Binding-site contacts:
Ligand atom C6 contacts residue TYR33 of chain 1.B at 3.7 Å (hydrophobic).
Ligand atom C26 contacts residue TYR101 of chain 1.B at 3.5 Å (hydrophobic).
Ligand atom C2 contacts residue TYR104 of chain 1.B at 3.7 Å (hydrophobic).
Ligand atom O28 contacts residue LEU99 of chain 1.B at 2.8 Å (h-bond).
Ligand atom C1 contacts residue TYR104 of chain 1.B at 3.4 Å (hydrophobic).
Ligand atom C22 contacts residue TYR33 of chain 1.B at 3.8 Å (hydrophobic).
Ligand atom C2 contacts residue LEU99 of chain 1.B at 3.8 Å (hydrophobic).
Ligand atom O20 contacts residue LEU99 of chain 1.B at 3.9 Å.
Ligand atom C9 contacts residue TYR104 of chain 1.B at 3.6 Å (hydrophobic).
Ligand atom O20 contacts residue TYR101 of chain 1.B at 3.4 Å (h-bond).
Ligand atom O33 contacts residue VAL99 of chain 1.A at 3.2 Å.
Ligand atom C25 contacts residue TYR101 of chain 1.B at 4.0 Å (hydrophobic).
Ligand atom C17 contacts residue VAL99 of chain 1.A at 3.7 Å (hydrophobic).
Ligand atom O30 contacts residue THR31 of chain 1.B at 3.8 Å.
Ligand atom O29 contacts residue TYR32 of chain 1.B at 3.8 Å.
Ligand atom C25 contacts residue TYR33 of chain 1.B at 3.5 Å (hydrophobic).
Ligand atom C23 contacts residue TYR33 of chain 1.B at 3.6 Å (hydrophobic).
Ligand atom C5 contacts residue TYR33 of chain 1.B at 4.0 Å (hydrophobic).
Ligand atom C2 contacts residue GLY105 of chain 1.B at 3.7 Å.
Ligand atom C22 contacts residue LEU99 of chain 1.B at 3.6 Å (hydrophobic).
Ligand atom C23 contacts residue THR31 of chain 1.B at 3.2 Å.
Ligand atom O31 contacts residue TYR101 of chain 1.B at 3.4 Å.
Ligand atom O19 contacts residue LEU101 of chain 1.A at 3.1 Å (h-bond).
Ligand atom O29 contacts residue THR31 of chain 1.B at 2.5 Å (h-bond).
Ligand atom O19 contacts residue PRO100 of chain 1.A at 3.4 Å.
Ligand atom C10 contacts residue TYR104 of chain 1.B at 3.8 Å (hydrophobic).
Ligand atom C3 contacts residue ASN100 of chain 1.B at 3.9 Å.
Ligand atom C12 contacts residue TYR104 of chain 1.B at 3.9 Å (hydrophobic).
Ligand atom C11 contacts residue TYR104 of chain 1.B at 3.5 Å (hydrophobic).
Ligand atom C4 contacts residue TYR33 of chain 1.B at 3.6 Å (hydrophobic).
Ligand atom O27 contacts residue TYR101 of chain 1.B at 3.5 Å.
Ligand atom O19 contacts residue VAL99 of chain 1.A at 3.8 Å.
Ligand atom C2 contacts residue ASN100 of chain 1.B at 3.2 Å.
Ligand atom C21 contacts residue TYR33 of chain 1.B at 3.6 Å (hydrophobic).
Ligand atom C1 contacts residue GLY105 of chain 1.B at 3.6 Å.
Ligand atom C7 contacts residue ILE58 of chain 1.B at 3.7 Å (hydrophobic).
Ligand atom O28 contacts residue TYR32 of chain 1.B at 3.5 Å.
Ligand atom O28 contacts residue TYR33 of chain 1.B at 2.7 Å (h-bond).
Ligand atom C3 contacts residue LEU99 of chain 1.B at 4.0 Å (hydrophobic).
Ligand atom O20 contacts residue ASN100 of chain 1.B at 3.5 Å.

Sequence of chain 1.B:
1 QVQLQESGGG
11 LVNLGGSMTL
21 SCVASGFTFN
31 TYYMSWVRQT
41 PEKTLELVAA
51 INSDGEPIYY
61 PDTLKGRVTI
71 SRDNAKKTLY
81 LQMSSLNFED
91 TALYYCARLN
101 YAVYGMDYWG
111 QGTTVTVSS

Sequence of chain 1.A:
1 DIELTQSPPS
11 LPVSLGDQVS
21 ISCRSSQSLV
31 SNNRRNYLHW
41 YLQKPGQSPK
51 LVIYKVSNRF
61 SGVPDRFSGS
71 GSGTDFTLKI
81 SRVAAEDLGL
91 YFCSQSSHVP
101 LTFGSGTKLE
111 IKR

The protein below binds the small molecule below.
Small molecule (SMILES): C[C@]12CC[C@@H]3c4ccc(O[C@@H]5O[C@H](C(=O)O)[C@@H](O)[C@H](O)[C@H]5O)cc4CC[C@H]3[C@@H]1C[C@@H](O)[C@@H]2O